Binding-site contacts:
Ligand atom O3 contacts residue ALA39 of chain 3.E at 4.0 Å.
Ligand atom N2 contacts residue ALA39 of chain 3.E at 4.0 Å.
Ligand atom C4 contacts residue THR24 of chain 3.E at 4.5 Å.
Ligand atom C7 contacts residue ASN38 of chain 3.E at 4.1 Å.
Ligand atom C7 contacts residue ALA39 of chain 3.E at 4.4 Å (hydrophobic).
Ligand atom O6 contacts residue ASN38 of chain 3.E at 4.2 Å.
Ligand atom C1 contacts residue THR24 of chain 3.E at 4.4 Å.
Ligand atom C4 contacts residue ALA39 of chain 3.E at 3.6 Å (hydrophobic).
Ligand atom N2 contacts residue ASN38 of chain 3.E at 3.1 Å (h-bond).
Ligand atom C5 contacts residue ASN38 of chain 3.E at 3.7 Å.
Ligand atom C2 contacts residue ASN38 of chain 3.E at 2.5 Å.
Ligand atom C6 contacts residue ALA39 of chain 3.E at 4.3 Å (hydrophobic).
Ligand atom C5 contacts residue ALA39 of chain 3.E at 4.1 Å (hydrophobic).
Ligand atom O7 contacts residue ALA39 of chain 3.E at 4.1 Å.
Ligand atom O6 contacts residue ALA39 of chain 3.E at 3.2 Å (h-bond).
Ligand atom C3 contacts residue ALA39 of chain 3.E at 3.8 Å (hydrophobic).
Ligand atom O7 contacts residue ASN38 of chain 3.E at 4.3 Å.
Ligand atom C5 contacts residue THR24 of chain 3.E at 3.2 Å.
Ligand atom C1 contacts residue ALA39 of chain 3.E at 3.2 Å (hydrophobic).
Ligand atom C6 contacts residue THR24 of chain 3.E at 2.5 Å.
Ligand atom C2 contacts residue ALA39 of chain 3.E at 2.9 Å (hydrophobic).
Ligand atom O5 contacts residue THR37 of chain 3.E at 4.3 Å.
Ligand atom C4 contacts residue ASN38 of chain 3.E at 4.0 Å.
Ligand atom O5 contacts residue ASN38 of chain 3.E at 2.4 Å (h-bond).
Ligand atom O6 contacts residue THR24 of chain 3.E at 2.8 Å.
Ligand atom C1 contacts residue ASN38 of chain 3.E at 1.5 Å.
Ligand atom O5 contacts residue ALA39 of chain 3.E at 3.2 Å (h-bond).
Ligand atom O5 contacts residue THR24 of chain 3.E at 3.0 Å (h-bond).
Ligand atom C3 contacts residue ASN38 of chain 3.E at 3.8 Å.

The small molecule below binds the protein below.
Small molecule (SMILES): CC(=O)N[C@@H]1[C@@H](O)[C@H](O)[C@@H](CO)O[C@H]1O

Sequence of chain 3.E:
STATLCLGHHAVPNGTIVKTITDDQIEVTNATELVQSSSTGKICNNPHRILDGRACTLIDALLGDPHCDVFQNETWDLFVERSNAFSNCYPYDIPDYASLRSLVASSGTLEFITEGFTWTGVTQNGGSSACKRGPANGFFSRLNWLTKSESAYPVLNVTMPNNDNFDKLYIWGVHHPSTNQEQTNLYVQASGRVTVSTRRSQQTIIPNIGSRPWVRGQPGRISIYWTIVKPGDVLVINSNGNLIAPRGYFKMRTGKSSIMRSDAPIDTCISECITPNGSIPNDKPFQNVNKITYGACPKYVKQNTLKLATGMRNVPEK